The protein below binds the small molecule below.
Small molecule (SMILES): CC(=O)N[C@@H]1[C@@H](O)[C@H](O)[C@@H](CO)O[C@H]1O

Binding-site contacts:
Ligand atom O7 contacts residue ASN291 of chain 1.E at 4.3 Å.
Ligand atom C8 contacts residue GLU269 of chain 1.E at 3.2 Å.
Ligand atom C4 contacts residue ASN291 of chain 1.E at 4.4 Å.
Ligand atom C3 contacts residue ASN291 of chain 1.E at 3.9 Å.
Ligand atom C7 contacts residue GLU270 of chain 1.E at 4.3 Å.
Ligand atom O7 contacts residue GLU269 of chain 1.E at 3.2 Å (salt-bridge).
Ligand atom N2 contacts residue GLU270 of chain 1.E at 4.2 Å.
Ligand atom C7 contacts residue GLU269 of chain 1.E at 3.2 Å.
Ligand atom C5 contacts residue LYS345 of chain 1.E at 4.3 Å.
Ligand atom O5 contacts residue ASN291 of chain 1.E at 2.5 Å (h-bond).
Ligand atom N2 contacts residue GLU269 of chain 1.E at 4.0 Å.
Ligand atom C2 contacts residue ASN291 of chain 1.E at 2.5 Å.
Ligand atom C2 contacts residue GLU270 of chain 1.E at 3.4 Å.
Ligand atom C7 contacts residue ASN291 of chain 1.E at 3.8 Å.
Ligand atom C1 contacts residue ASN291 of chain 1.E at 1.5 Å.
Ligand atom C5 contacts residue ASN291 of chain 1.E at 3.8 Å.
Ligand atom N2 contacts residue ASN291 of chain 1.E at 2.8 Å (h-bond).
Ligand atom C1 contacts residue GLU271 of chain 1.E at 4.3 Å.
Ligand atom C1 contacts residue GLU270 of chain 1.E at 3.8 Å.
Ligand atom O5 contacts residue GLU270 of chain 1.E at 3.8 Å.
Ligand atom O7 contacts residue GLU270 of chain 1.E at 3.8 Å.
Ligand atom O5 contacts residue GLU271 of chain 1.E at 3.9 Å.

Sequence of chain 1.E:
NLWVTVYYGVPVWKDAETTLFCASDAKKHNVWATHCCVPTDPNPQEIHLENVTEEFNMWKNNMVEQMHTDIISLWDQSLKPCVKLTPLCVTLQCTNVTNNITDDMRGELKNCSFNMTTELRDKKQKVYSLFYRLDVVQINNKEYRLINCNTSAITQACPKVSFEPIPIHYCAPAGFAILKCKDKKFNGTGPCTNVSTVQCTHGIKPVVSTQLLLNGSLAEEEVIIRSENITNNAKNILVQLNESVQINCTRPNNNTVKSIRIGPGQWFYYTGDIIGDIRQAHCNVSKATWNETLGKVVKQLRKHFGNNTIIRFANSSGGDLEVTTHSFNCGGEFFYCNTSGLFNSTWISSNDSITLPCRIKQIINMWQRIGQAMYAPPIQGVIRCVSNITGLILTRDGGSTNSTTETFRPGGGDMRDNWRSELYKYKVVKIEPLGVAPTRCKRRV